Sequence of chain 2.B:
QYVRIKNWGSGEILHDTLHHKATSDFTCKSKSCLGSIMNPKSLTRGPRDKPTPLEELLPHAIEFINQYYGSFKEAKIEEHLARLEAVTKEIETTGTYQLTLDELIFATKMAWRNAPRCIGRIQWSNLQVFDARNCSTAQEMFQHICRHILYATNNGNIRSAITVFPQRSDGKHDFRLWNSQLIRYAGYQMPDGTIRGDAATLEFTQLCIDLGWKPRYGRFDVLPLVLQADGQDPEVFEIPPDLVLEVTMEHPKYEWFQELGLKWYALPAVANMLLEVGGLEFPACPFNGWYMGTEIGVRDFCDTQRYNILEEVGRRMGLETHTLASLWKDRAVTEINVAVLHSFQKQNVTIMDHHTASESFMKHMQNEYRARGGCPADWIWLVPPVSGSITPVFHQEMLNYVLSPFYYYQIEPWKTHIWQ

The small molecule below binds the protein below.
Small molecule (SMILES): CCSC(=N)N

Binding-site contacts:
Ligand atom N2 contacts residue TRP290 of chain 2.B at 2.8 Å (h-bond).
Ligand atom S contacts residue TRP290 of chain 2.B at 4.0 Å.
Ligand atom N2 contacts residue PRO268 of chain 2.B at 3.8 Å.
Ligand atom C1 contacts residue PHE287 of chain 2.B at 4.5 Å (hydrophobic).
Ligand atom N2 contacts residue TYR291 of chain 2.B at 3.6 Å.
Ligand atom N2 contacts residue HEM1 of chain 2.H at 3.6 Å.
Ligand atom C3 contacts residue PRO268 of chain 2.B at 3.8 Å (hydrophobic).
Ligand atom S contacts residue PRO268 of chain 2.B at 3.9 Å.
Ligand atom C1 contacts residue VAL270 of chain 2.B at 3.6 Å (hydrophobic).
Ligand atom S contacts residue HEM1 of chain 2.H at 3.5 Å (h-bond).
Ligand atom N2 contacts residue GLU295 of chain 2.B at 2.5 Å (salt-bridge).
Ligand atom N1 contacts residue HEM1 of chain 2.H at 3.5 Å.
Ligand atom C2 contacts residue PRO268 of chain 2.B at 4.4 Å (hydrophobic).
Ligand atom C1 contacts residue HEM1 of chain 2.H at 4.0 Å.
Ligand atom C3 contacts residue HEM1 of chain 2.H at 3.5 Å.
Ligand atom C2 contacts residue HEM1 of chain 2.H at 3.8 Å.
Ligand atom C3 contacts residue GLU295 of chain 2.B at 3.3 Å.
Ligand atom C3 contacts residue TRP290 of chain 2.B at 3.7 Å (hydrophobic).
Ligand atom C2 contacts residue VAL270 of chain 2.B at 4.4 Å (hydrophobic).
Ligand atom C1 contacts residue PRO268 of chain 2.B at 4.5 Å (hydrophobic).
Ligand atom N2 contacts residue MET292 of chain 2.B at 4.2 Å.
Ligand atom N1 contacts residue GLU295 of chain 2.B at 2.5 Å (salt-bridge).
Ligand atom N1 contacts residue PRO268 of chain 2.B at 4.1 Å.